A small-molecule ligand and the protein it binds are described below.
Small molecule (SMILES): CC(C)C[C@H](NC(=O)CN)C(=O)N[C@H](C(=O)N[C@H](C(=O)NCC(=O)N[C@@H](CO)C(=O)N[C@@H](CC(C)C)C(=O)N[C@@H](CCCN=C(N)N)C(=O)NCC=O)C(C)C)[C@@H](C)O

Sequence of chain 45.C:
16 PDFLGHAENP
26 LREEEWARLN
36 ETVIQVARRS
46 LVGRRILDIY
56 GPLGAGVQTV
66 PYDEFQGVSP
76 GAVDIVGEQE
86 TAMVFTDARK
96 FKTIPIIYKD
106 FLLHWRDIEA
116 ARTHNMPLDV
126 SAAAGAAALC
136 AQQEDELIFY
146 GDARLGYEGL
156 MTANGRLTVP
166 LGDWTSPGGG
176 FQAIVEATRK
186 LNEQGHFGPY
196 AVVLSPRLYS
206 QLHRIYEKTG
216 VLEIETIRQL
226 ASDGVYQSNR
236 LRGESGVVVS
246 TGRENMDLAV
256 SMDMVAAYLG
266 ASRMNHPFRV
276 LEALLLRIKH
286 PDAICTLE

Binding-site contacts:
Ligand atom N contacts residue ASP258 of chain 45.C at 3.7 Å.
Ligand atom CB contacts residue ARG49 of chain 45.C at 3.7 Å.
Ligand atom O contacts residue ARG43 of chain 45.C at 3.3 Å (salt-bridge).
Ligand atom OG1 contacts residue ASP258 of chain 45.C at 3.5 Å.
Ligand atom O contacts residue ILE39 of chain 45.C at 3.5 Å.
Ligand atom NH1 contacts residue ASP228 of chain 45.C at 3.2 Å (salt-bridge).
Ligand atom N contacts residue ARG49 of chain 45.C at 3.5 Å (salt-bridge).
Ligand atom CG2 contacts residue MET259 of chain 45.C at 3.7 Å (hydrophobic).
Ligand atom C contacts residue ILE39 of chain 45.C at 3.6 Å (hydrophobic).
Ligand atom CA contacts residue ILE54 of chain 45.C at 3.7 Å (hydrophobic).
Ligand atom NH1 contacts residue ILE51 of chain 45.C at 3.5 Å (h-bond).
Ligand atom O contacts residue ARG43 of chain 45.C at 2.9 Å (salt-bridge).
Ligand atom CA contacts residue ASP258 of chain 45.C at 3.3 Å.
Ligand atom N contacts residue ASP258 of chain 45.C at 3.2 Å (salt-bridge).
Ligand atom CG2 contacts residue ALA42 of chain 45.C at 3.7 Å (hydrophobic).
Ligand atom NH1 contacts residue ARG50 of chain 45.C at 3.7 Å.
Ligand atom NH1 contacts residue THR246 of chain 45.C at 3.5 Å.
Ligand atom C contacts residue ILE54 of chain 45.C at 3.7 Å (hydrophobic).
Ligand atom CZ contacts residue ASP228 of chain 45.C at 3.2 Å.
Ligand atom CB contacts residue ASP258 of chain 45.C at 3.7 Å.
Ligand atom N contacts residue ARG49 of chain 45.C at 3.7 Å.
Ligand atom NH2 contacts residue ASP228 of chain 45.C at 2.5 Å (salt-bridge).
Ligand atom O contacts residue ARG49 of chain 45.C at 3.0 Å (salt-bridge).
Ligand atom CB contacts residue ARG49 of chain 45.C at 3.6 Å.
Ligand atom N contacts residue ASP258 of chain 45.C at 3.3 Å (salt-bridge).
Ligand atom OG1 contacts residue MET259 of chain 45.C at 2.6 Å (h-bond).
Ligand atom CB contacts residue ILE39 of chain 45.C at 3.7 Å (hydrophobic).
Ligand atom C contacts residue ARG49 of chain 45.C at 3.5 Å.
Ligand atom CD contacts residue ASP53 of chain 45.C at 3.3 Å.
Ligand atom NE contacts residue ASP53 of chain 45.C at 3.6 Å (salt-bridge).
Ligand atom CD1 contacts residue PRO57 of chain 45.C at 3.6 Å (hydrophobic).
Ligand atom O contacts residue ILE54 of chain 45.C at 3.4 Å.
Ligand atom N contacts residue ASP258 of chain 45.C at 2.9 Å (salt-bridge).
Ligand atom CD2 contacts residue ARG43 of chain 45.C at 3.7 Å.
Ligand atom O contacts residue ARG50 of chain 45.C at 3.7 Å.
Ligand atom CB contacts residue MET259 of chain 45.C at 3.5 Å (hydrophobic).
Ligand atom CA contacts residue ARG49 of chain 45.C at 3.7 Å.
Ligand atom NH2 contacts residue THR246 of chain 45.C at 2.8 Å (h-bond).
Ligand atom N contacts residue ARG49 of chain 45.C at 3.5 Å (salt-bridge).
Ligand atom C contacts residue ASP258 of chain 45.C at 3.7 Å.